Sequence of chain 1.A:
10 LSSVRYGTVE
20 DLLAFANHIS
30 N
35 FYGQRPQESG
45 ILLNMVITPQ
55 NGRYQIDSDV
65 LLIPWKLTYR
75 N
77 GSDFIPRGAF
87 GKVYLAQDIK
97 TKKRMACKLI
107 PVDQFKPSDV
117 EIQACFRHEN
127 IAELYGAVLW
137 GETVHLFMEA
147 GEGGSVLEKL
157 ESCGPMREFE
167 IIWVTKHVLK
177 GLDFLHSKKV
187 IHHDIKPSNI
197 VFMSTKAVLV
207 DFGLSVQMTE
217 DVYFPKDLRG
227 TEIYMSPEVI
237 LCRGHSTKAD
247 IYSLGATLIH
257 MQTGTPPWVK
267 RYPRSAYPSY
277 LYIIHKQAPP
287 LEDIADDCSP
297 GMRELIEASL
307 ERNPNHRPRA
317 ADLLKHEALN

Binding-site contacts:
Ligand atom N4 contacts residue SER151 of chain 1.A at 3.4 Å (h-bond).
Ligand atom N4 contacts residue GLU154 of chain 1.A at 3.2 Å (salt-bridge).
Ligand atom N5 contacts residue ALA146 of chain 1.A at 3.7 Å.
Ligand atom C24 contacts residue ASP207 of chain 1.A at 3.5 Å.
Ligand atom C14 contacts residue VAL197 of chain 1.A at 3.7 Å (hydrophobic).
Ligand atom C11 contacts residue SER194 of chain 1.A at 3.4 Å.
Ligand atom C8 contacts residue VAL89 of chain 1.A at 3.7 Å (hydrophobic).
Ligand atom C15 contacts residue GLY147 of chain 1.A at 3.3 Å.
Ligand atom C3 contacts residue GLY87 of chain 1.A at 3.4 Å.
Ligand atom O contacts residue LYS104 of chain 1.A at 3.6 Å.
Ligand atom N4 contacts residue GLY150 of chain 1.A at 3.4 Å.
Ligand atom N5 contacts residue GLY147 of chain 1.A at 2.8 Å (h-bond).
Ligand atom C8 contacts residue TRP69 of chain 1.A at 3.5 Å (hydrophobic).
Ligand atom C17 contacts residue GLU145 of chain 1.A at 3.4 Å.
Ligand atom N4 contacts residue TRP69 of chain 1.A at 3.5 Å.
Ligand atom C15 contacts residue VAL197 of chain 1.A at 3.5 Å (hydrophobic).
Ligand atom S contacts residue SER194 of chain 1.A at 3.5 Å (h-bond).
Ligand atom C21 contacts residue VAL197 of chain 1.A at 3.7 Å (hydrophobic).
Ligand atom C5 contacts residue ASP207 of chain 1.A at 3.3 Å.
Ligand atom C16 contacts residue VAL197 of chain 1.A at 3.5 Å (hydrophobic).
Ligand atom S contacts residue ASN195 of chain 1.A at 3.6 Å.
Ligand atom C15 contacts residue TRP69 of chain 1.A at 3.6 Å (hydrophobic).
Ligand atom C3 contacts residue PHE86 of chain 1.A at 3.5 Å (hydrophobic).
Ligand atom C20 contacts residue VAL197 of chain 1.A at 3.6 Å (hydrophobic).
Ligand atom C13 contacts residue GLU154 of chain 1.A at 3.2 Å.
Ligand atom C9 contacts residue TRP69 of chain 1.A at 3.5 Å (hydrophobic).
Ligand atom C21 contacts residue TRP69 of chain 1.A at 3.6 Å (hydrophobic).
Ligand atom C10 contacts residue LEU71 of chain 1.A at 3.7 Å (hydrophobic).
Ligand atom N6 contacts residue VAL206 of chain 1.A at 3.5 Å.
Ligand atom C4 contacts residue ASP207 of chain 1.A at 3.4 Å.
Ligand atom C26 contacts residue MET144 of chain 1.A at 3.6 Å (hydrophobic).
Ligand atom C12 contacts residue LEU71 of chain 1.A at 3.5 Å (hydrophobic).
Ligand atom C17 contacts residue VAL206 of chain 1.A at 3.6 Å (hydrophobic).
Ligand atom O contacts residue PHE86 of chain 1.A at 3.2 Å (h-bond).
Ligand atom C14 contacts residue TRP69 of chain 1.A at 3.4 Å (hydrophobic).
Ligand atom C25 contacts residue VAL89 of chain 1.A at 3.7 Å (hydrophobic).
Ligand atom C13 contacts residue TRP69 of chain 1.A at 3.7 Å (hydrophobic).
Ligand atom C24 contacts residue VAL89 of chain 1.A at 3.6 Å (hydrophobic).
Ligand atom N5 contacts residue VAL197 of chain 1.A at 3.5 Å.
Ligand atom N6 contacts residue ALA102 of chain 1.A at 3.4 Å.

A protein and the small-molecule ligand that binds it are described below.
Small molecule (SMILES): c1ccc(-c2cc3c(cn2)ncc2ncn(-c4ccc5nc(NCCN6CCOCC6)sc5c4)c23)cc1